A small-molecule ligand and the protein it binds are described below.
Small molecule (SMILES): CC(=O)N[C@@H](Cc1ccc(P(=O)(O)O)c(P(=O)(O)O)c1)C(=O)N[C@H]1CCCCc2cc(OCC3CCCCC3)c(C(N)=O)cc21

Binding-site contacts:
Ligand atom C11 contacts residue HIS58 of chain 1.B at 3.6 Å.
Ligand atom OR4 contacts residue ARG12 of chain 1.B at 3.0 Å.
Ligand atom C23 contacts residue GLY93 of chain 1.B at 3.6 Å.
Ligand atom C5 contacts residue ARG12 of chain 1.B at 3.6 Å.
Ligand atom OR4 contacts residue GLU35 of chain 1.B at 2.9 Å (salt-bridge).
Ligand atom C24 contacts residue LEU94 of chain 1.B at 3.6 Å (hydrophobic).
Ligand atom C9 contacts residue ARG12 of chain 1.B at 3.3 Å.
Ligand atom C4 contacts residue HIS58 of chain 1.B at 3.4 Å.
Ligand atom O6 contacts residue LYS60 of chain 1.B at 2.8 Å (salt-bridge).
Ligand atom C25 contacts residue SER72 of chain 1.B at 3.2 Å.
Ligand atom C24 contacts residue ASP92 of chain 1.B at 3.6 Å.
Ligand atom OR2 contacts residue SER36 of chain 1.B at 2.7 Å (h-bond).
Ligand atom O4 contacts residue ARG12 of chain 1.B at 3.5 Å (salt-bridge).
Ligand atom C16 contacts residue TYR59 of chain 1.B at 3.6 Å (hydrophobic).
Ligand atom N1 contacts residue HIS58 of chain 1.B at 2.8 Å (h-bond).
Ligand atom C7 contacts residue HIS58 of chain 1.B at 3.2 Å.
Ligand atom CO contacts residue ARG12 of chain 1.B at 3.7 Å.
Ligand atom N3 contacts residue ARG62 of chain 1.B at 3.7 Å.
Ligand atom C24 contacts residue GLY93 of chain 1.B at 3.4 Å.
Ligand atom OR6 contacts residue ARG32 of chain 1.B at 2.8 Å (salt-bridge).
Ligand atom C2 contacts residue HIS58 of chain 1.B at 3.4 Å.
Ligand atom OR5 contacts residue SER34 of chain 1.B at 3.5 Å (h-bond).
Ligand atom OR5 contacts residue SER36 of chain 1.B at 3.1 Å (h-bond).
Ligand atom C12 contacts residue ARG12 of chain 1.B at 3.1 Å.
Ligand atom O6 contacts residue TYR59 of chain 1.B at 3.4 Å.
Ligand atom C9 contacts residue CYS42 of chain 1.B at 3.6 Å (hydrophobic).
Ligand atom C7 contacts residue ARG12 of chain 1.B at 3.5 Å.
Ligand atom OR6 contacts residue CYS42 of chain 1.B at 3.4 Å (h-bond).
Ligand atom P1 contacts residue ARG12 of chain 1.B at 3.4 Å.
Ligand atom C13 contacts residue ARG12 of chain 1.B at 3.5 Å.
Ligand atom C30 contacts residue TYR59 of chain 1.B at 3.3 Å (hydrophobic).
Ligand atom C1 contacts residue HIS58 of chain 1.B at 3.7 Å.
Ligand atom OR5 contacts residue CYS42 of chain 1.B at 3.6 Å (h-bond).
Ligand atom C10 contacts residue ARG12 of chain 1.B at 3.2 Å.
Ligand atom C9 contacts residue HIS58 of chain 1.B at 3.6 Å.
Ligand atom N2 contacts residue ARG12 of chain 1.B at 3.1 Å (salt-bridge).
Ligand atom P2 contacts residue SER36 of chain 1.B at 3.7 Å.
Ligand atom CO contacts residue HIS58 of chain 1.B at 3.3 Å.
Ligand atom OR1 contacts residue SER36 of chain 1.B at 3.5 Å (h-bond).
Ligand atom OR6 contacts residue ARG12 of chain 1.B at 3.4 Å.

Sequence of chain 1.B:
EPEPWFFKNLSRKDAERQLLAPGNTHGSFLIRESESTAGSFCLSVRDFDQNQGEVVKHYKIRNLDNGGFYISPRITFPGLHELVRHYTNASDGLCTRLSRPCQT